Sequence of chain 1.A:
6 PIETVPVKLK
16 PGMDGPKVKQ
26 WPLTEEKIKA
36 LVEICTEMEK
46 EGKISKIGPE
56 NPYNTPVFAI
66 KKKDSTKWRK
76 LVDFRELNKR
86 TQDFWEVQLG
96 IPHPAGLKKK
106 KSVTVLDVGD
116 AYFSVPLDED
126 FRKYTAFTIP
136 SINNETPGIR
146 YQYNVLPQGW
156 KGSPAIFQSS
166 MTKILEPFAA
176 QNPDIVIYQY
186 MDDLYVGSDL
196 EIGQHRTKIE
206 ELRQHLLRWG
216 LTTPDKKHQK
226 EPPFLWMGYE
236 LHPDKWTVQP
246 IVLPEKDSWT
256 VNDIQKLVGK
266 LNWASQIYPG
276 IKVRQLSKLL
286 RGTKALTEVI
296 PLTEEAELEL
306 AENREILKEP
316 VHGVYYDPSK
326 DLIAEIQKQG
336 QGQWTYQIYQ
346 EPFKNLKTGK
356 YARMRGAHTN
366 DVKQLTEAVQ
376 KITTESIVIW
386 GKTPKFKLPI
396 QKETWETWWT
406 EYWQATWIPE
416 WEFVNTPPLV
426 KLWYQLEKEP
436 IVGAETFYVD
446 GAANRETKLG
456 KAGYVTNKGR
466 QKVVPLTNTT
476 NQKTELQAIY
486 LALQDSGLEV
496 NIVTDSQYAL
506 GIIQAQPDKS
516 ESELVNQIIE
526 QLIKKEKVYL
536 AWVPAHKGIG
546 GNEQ

A protein and the small-molecule ligand that binds it are described below.
Small molecule (SMILES): N#Cc1cc2c(Oc3ccccc3OCCn3ccc(=O)[nH]c3=O)cccn2c1

Binding-site contacts:
Ligand atom C0V contacts residue TYR190 of chain 1.A at 3.6 Å (hydrophobic).
Ligand atom O0Q contacts residue PRO238 of chain 1.A at 3.5 Å (h-bond).
Ligand atom C04 contacts residue VAL108 of chain 1.A at 3.5 Å (hydrophobic).
Ligand atom C14 contacts residue TYR190 of chain 1.A at 3.5 Å (hydrophobic).
Ligand atom C0K contacts residue VAL108 of chain 1.A at 3.6 Å (hydrophobic).
Ligand atom C0N contacts residue VAL108 of chain 1.A at 3.6 Å (hydrophobic).
Ligand atom C0Z contacts residue LEU102 of chain 1.A at 3.6 Å (hydrophobic).
Ligand atom C03 contacts residue TYR190 of chain 1.A at 3.3 Å (hydrophobic).
Ligand atom C0E contacts residue TYR320 of chain 1.A at 3.6 Å (hydrophobic).
Ligand atom C05 contacts residue VAL108 of chain 1.A at 3.8 Å (hydrophobic).
Ligand atom N19 contacts residue PHE229 of chain 1.A at 3.5 Å.
Ligand atom C0D contacts residue LYS103 of chain 1.A at 3.1 Å.
Ligand atom N19 contacts residue VAL110 of chain 1.A at 3.5 Å.
Ligand atom C0N contacts residue PRO238 of chain 1.A at 3.6 Å (hydrophobic).
Ligand atom N0M contacts residue VAL108 of chain 1.A at 3.4 Å.
Ligand atom C16 contacts residue TYR190 of chain 1.A at 3.6 Å (hydrophobic).
Ligand atom C0K contacts residue PRO238 of chain 1.A at 3.6 Å (hydrophobic).
Ligand atom C0X contacts residue TYR190 of chain 1.A at 3.5 Å (hydrophobic).
Ligand atom C02 contacts residue TYR190 of chain 1.A at 3.2 Å (hydrophobic).
Ligand atom N0H contacts residue TYR320 of chain 1.A at 3.6 Å.
Ligand atom C0D contacts residue LEU102 of chain 1.A at 3.7 Å (hydrophobic).
Ligand atom C0P contacts residue TYR320 of chain 1.A at 3.4 Å (hydrophobic).
Ligand atom C11 contacts residue TRP231 of chain 1.A at 3.2 Å (hydrophobic).
Ligand atom O0A contacts residue VAL108 of chain 1.A at 3.4 Å.
Ligand atom C02 contacts residue VAL181 of chain 1.A at 3.4 Å (hydrophobic).
Ligand atom O0Q contacts residue LYS104 of chain 1.A at 3.2 Å.
Ligand atom N0M contacts residue LYS104 of chain 1.A at 3.8 Å.
Ligand atom C02 contacts residue GLY192 of chain 1.A at 3.6 Å.
Ligand atom N0W contacts residue TYR190 of chain 1.A at 3.3 Å.
Ligand atom N0M contacts residue PRO238 of chain 1.A at 3.4 Å (h-bond).
Ligand atom O0Q contacts residue LYS105 of chain 1.A at 3.1 Å (salt-bridge).
Ligand atom O0S contacts residue PRO238 of chain 1.A at 3.4 Å.
Ligand atom C03 contacts residue TYR183 of chain 1.A at 3.8 Å (hydrophobic).
Ligand atom C10 contacts residue TYR190 of chain 1.A at 3.7 Å (hydrophobic).
Ligand atom C11 contacts residue TYR190 of chain 1.A at 3.3 Å (hydrophobic).
Ligand atom C0X contacts residue TRP231 of chain 1.A at 3.6 Å (hydrophobic).
Ligand atom C01 contacts residue TYR183 of chain 1.A at 3.6 Å (hydrophobic).
Ligand atom C16 contacts residue VAL110 of chain 1.A at 3.5 Å (hydrophobic).
Ligand atom C02 contacts residue VAL191 of chain 1.A at 3.6 Å (hydrophobic).
Ligand atom C02 contacts residue TYR183 of chain 1.A at 3.4 Å (hydrophobic).